This protein binds this small molecule.
Small molecule (SMILES): N#Cc1c[nH]c2nc(N)nc(N3CCSCC3)c12

Sequence of chain 1.B:
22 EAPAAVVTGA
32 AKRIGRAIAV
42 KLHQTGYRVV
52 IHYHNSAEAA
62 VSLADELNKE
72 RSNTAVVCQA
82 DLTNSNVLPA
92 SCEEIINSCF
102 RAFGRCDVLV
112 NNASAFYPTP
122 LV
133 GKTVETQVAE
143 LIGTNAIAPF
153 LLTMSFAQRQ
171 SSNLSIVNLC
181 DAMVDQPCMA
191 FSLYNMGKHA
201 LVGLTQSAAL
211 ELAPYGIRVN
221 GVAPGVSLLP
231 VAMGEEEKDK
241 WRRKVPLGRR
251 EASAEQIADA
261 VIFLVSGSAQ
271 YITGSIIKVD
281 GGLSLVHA

Binding-site contacts:
Ligand atom NAK contacts residue PHE117 of chain 1.B at 4.0 Å.
Ligand atom C6 contacts residue PHE117 of chain 1.B at 3.5 Å (hydrophobic).
Ligand atom SAL contacts residue LEU229 of chain 1.B at 3.9 Å.
Ligand atom N3 contacts residue ASP181 of chain 1.B at 4.0 Å.
Ligand atom N3 contacts residue NAP1 of chain 1.H at 3.2 Å.
Ligand atom CAG contacts residue NAP1 of chain 1.H at 3.2 Å.
Ligand atom CAH contacts residue PHE117 of chain 1.B at 3.5 Å (hydrophobic).
Ligand atom C2 contacts residue NAP1 of chain 1.H at 3.7 Å.
Ligand atom CAN contacts residue NAP1 of chain 1.H at 3.6 Å.
Ligand atom NAA contacts residue NAP1 of chain 1.H at 3.8 Å.
Ligand atom SAL contacts residue VAL226 of chain 1.B at 3.7 Å.
Ligand atom CAN contacts residue PHE117 of chain 1.B at 4.0 Å (hydrophobic).
Ligand atom NAK contacts residue TYR194 of chain 1.B at 3.1 Å (h-bond).
Ligand atom N3 contacts residue TYR194 of chain 1.B at 2.6 Å (h-bond).
Ligand atom C2 contacts residue TYR194 of chain 1.B at 3.6 Å (hydrophobic).
Ligand atom C4 contacts residue NAP1 of chain 1.H at 3.4 Å.
Ligand atom NAA contacts residue ARG34 of chain 1.B at 3.5 Å (salt-bridge).
Ligand atom NAB contacts residue TYR194 of chain 1.B at 3.9 Å.
Ligand atom N1 contacts residue PHE117 of chain 1.B at 3.9 Å.
Ligand atom CAF contacts residue TRP241 of chain 1.B at 3.8 Å (hydrophobic).
Ligand atom NAR contacts residue PHE117 of chain 1.B at 3.8 Å.
Ligand atom C4 contacts residue TYR194 of chain 1.B at 3.1 Å (hydrophobic).
Ligand atom NAA contacts residue PRO230 of chain 1.B at 3.6 Å.
Ligand atom N1 contacts residue NAP1 of chain 1.H at 4.0 Å.
Ligand atom C5 contacts residue NAP1 of chain 1.H at 3.6 Å.
Ligand atom CAD contacts residue NAP1 of chain 1.H at 3.5 Å.
Ligand atom NAA contacts residue LEU228 of chain 1.B at 3.6 Å.
Ligand atom C4 contacts residue PHE117 of chain 1.B at 3.7 Å (hydrophobic).
Ligand atom C5 contacts residue PHE117 of chain 1.B at 3.7 Å (hydrophobic).
Ligand atom CAC contacts residue NAP1 of chain 1.H at 3.5 Å.
Ligand atom CAE contacts residue NAP1 of chain 1.H at 3.3 Å.
Ligand atom C6 contacts residue NAP1 of chain 1.H at 3.9 Å.
Ligand atom N3 contacts residue PHE117 of chain 1.B at 3.8 Å.
Ligand atom CAE contacts residue GLY225 of chain 1.B at 3.8 Å.
Ligand atom C2 contacts residue ASP181 of chain 1.B at 3.8 Å.
Ligand atom SAL contacts residue TRP241 of chain 1.B at 3.5 Å.
Ligand atom NAB contacts residue ASP181 of chain 1.B at 2.8 Å (salt-bridge).
Ligand atom C2 contacts residue PHE117 of chain 1.B at 3.9 Å (hydrophobic).
Ligand atom CAE contacts residue VAL226 of chain 1.B at 3.8 Å (hydrophobic).
Ligand atom NAK contacts residue NAP1 of chain 1.H at 3.2 Å (h-bond).